Binding-site contacts:
Ligand atom C7 contacts residue ASN366 of chain 1.D at 3.5 Å.
Ligand atom C8 contacts residue ASN366 of chain 1.D at 4.4 Å.
Ligand atom C2 contacts residue ASN366 of chain 1.D at 2.7 Å.
Ligand atom O7 contacts residue ASN366 of chain 1.D at 3.7 Å.
Ligand atom C3 contacts residue ASN366 of chain 1.D at 3.9 Å.
Ligand atom C4 contacts residue ASN366 of chain 1.D at 4.4 Å.
Ligand atom C1 contacts residue ASN366 of chain 1.D at 1.5 Å.
Ligand atom O5 contacts residue ASN366 of chain 1.D at 2.5 Å (h-bond).
Ligand atom C6 contacts residue ASN366 of chain 1.D at 4.4 Å.
Ligand atom C5 contacts residue ASN366 of chain 1.D at 3.6 Å.
Ligand atom N2 contacts residue ASN366 of chain 1.D at 3.0 Å (h-bond).

A protein and the small-molecule ligand that binds it are described below.
Small molecule (SMILES): CC(=O)N[C@@H]1[C@@H](O)[C@H](O)[C@@H](CO)O[C@H]1O

Sequence of chain 1.D:
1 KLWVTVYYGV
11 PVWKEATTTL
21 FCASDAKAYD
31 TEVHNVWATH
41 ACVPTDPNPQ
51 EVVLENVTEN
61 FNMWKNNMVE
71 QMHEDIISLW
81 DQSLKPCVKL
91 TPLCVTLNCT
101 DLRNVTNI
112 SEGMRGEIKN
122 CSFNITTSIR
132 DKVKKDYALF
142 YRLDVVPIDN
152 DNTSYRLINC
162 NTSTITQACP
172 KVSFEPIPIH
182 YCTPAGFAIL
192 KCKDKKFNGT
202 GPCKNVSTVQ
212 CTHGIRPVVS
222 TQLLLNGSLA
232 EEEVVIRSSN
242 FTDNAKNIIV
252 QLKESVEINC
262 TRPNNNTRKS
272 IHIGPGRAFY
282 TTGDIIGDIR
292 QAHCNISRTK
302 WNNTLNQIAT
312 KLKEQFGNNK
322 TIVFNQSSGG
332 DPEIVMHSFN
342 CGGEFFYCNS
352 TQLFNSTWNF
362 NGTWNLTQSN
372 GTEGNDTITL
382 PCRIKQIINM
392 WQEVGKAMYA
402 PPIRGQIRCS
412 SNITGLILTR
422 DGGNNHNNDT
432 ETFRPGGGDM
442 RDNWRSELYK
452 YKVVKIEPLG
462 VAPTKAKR